A small-molecule ligand and the protein it binds are described below.
Small molecule (SMILES): CC(=O)N[C@@H]1[C@@H](O)[C@H](O)[C@@H](CO)O[C@H]1O

Sequence of chain 2.A:
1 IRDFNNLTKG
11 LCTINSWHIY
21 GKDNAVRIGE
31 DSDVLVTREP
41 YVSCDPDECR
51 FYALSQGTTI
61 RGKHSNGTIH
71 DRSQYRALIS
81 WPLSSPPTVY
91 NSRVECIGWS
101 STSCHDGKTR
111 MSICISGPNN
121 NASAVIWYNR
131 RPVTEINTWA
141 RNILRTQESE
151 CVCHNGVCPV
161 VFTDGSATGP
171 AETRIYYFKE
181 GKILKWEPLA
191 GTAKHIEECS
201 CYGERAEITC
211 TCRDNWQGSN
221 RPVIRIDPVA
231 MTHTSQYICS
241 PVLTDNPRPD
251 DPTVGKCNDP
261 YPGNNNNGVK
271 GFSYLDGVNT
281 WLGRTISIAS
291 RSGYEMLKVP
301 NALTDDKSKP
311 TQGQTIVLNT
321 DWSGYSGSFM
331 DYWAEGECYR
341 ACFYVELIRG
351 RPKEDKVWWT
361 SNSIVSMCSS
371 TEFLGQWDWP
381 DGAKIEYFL

Binding-site contacts:
Ligand atom N2 contacts residue ASN155 of chain 2.A at 4.4 Å.
Ligand atom C8 contacts residue ASP3 of chain 2.A at 3.2 Å.
Ligand atom C1 contacts residue ASN6 of chain 2.A at 1.4 Å.
Ligand atom C8 contacts residue PHE4 of chain 2.A at 3.5 Å (hydrophobic).
Ligand atom N2 contacts residue ASN6 of chain 2.A at 3.0 Å (h-bond).
Ligand atom C7 contacts residue PHE4 of chain 2.A at 4.3 Å (hydrophobic).
Ligand atom O5 contacts residue HIS154 of chain 2.A at 4.4 Å.
Ligand atom C2 contacts residue ASN155 of chain 2.A at 4.5 Å.
Ligand atom C5 contacts residue ASN6 of chain 2.A at 3.6 Å.
Ligand atom C3 contacts residue ASN155 of chain 2.A at 4.4 Å.
Ligand atom O5 contacts residue ASN155 of chain 2.A at 4.3 Å.
Ligand atom O6 contacts residue HIS154 of chain 2.A at 4.1 Å.
Ligand atom C4 contacts residue ASN6 of chain 2.A at 4.0 Å.
Ligand atom C1 contacts residue ASN155 of chain 2.A at 3.8 Å.
Ligand atom C8 contacts residue ASN6 of chain 2.A at 4.3 Å.
Ligand atom C3 contacts residue ASN6 of chain 2.A at 3.7 Å.
Ligand atom O6 contacts residue ASN6 of chain 2.A at 4.4 Å.
Ligand atom C7 contacts residue ASN6 of chain 2.A at 3.0 Å.
Ligand atom C5 contacts residue ASN155 of chain 2.A at 4.2 Å.
Ligand atom O7 contacts residue ASN6 of chain 2.A at 2.6 Å (h-bond).
Ligand atom O5 contacts residue ASN6 of chain 2.A at 2.2 Å (h-bond).
Ligand atom C2 contacts residue ASN6 of chain 2.A at 2.4 Å.